Binding-site contacts:
Ligand atom C04 contacts residue PRO393 of chain 1.A at 3.4 Å (hydrophobic).
Ligand atom N24 contacts residue CYS401 of chain 1.A at 3.3 Å (h-bond).
Ligand atom MO contacts residue CYS401 of chain 1.A at 2.8 Å.
Ligand atom C39 contacts residue GLY403 of chain 1.A at 3.5 Å.
Ligand atom O35 contacts residue TRP97 of chain 1.A at 2.8 Å (h-bond).
Ligand atom C38 contacts residue GLY266 of chain 1.A at 3.4 Å.
Ligand atom C42 contacts residue PHE394 of chain 1.A at 3.3 Å (hydrophobic).
Ligand atom N37 contacts residue CYS401 of chain 1.A at 3.0 Å (h-bond).
Ligand atom C26 contacts residue ILE402 of chain 1.A at 3.5 Å (hydrophobic).
Ligand atom C11 contacts residue PHE332 of chain 1.A at 3.5 Å (hydrophobic).
Ligand atom C41 contacts residue THR269 of chain 1.A at 3.5 Å.
Ligand atom O13 contacts residue PHE332 of chain 1.A at 3.3 Å.
Ligand atom C17 contacts residue ALA265 of chain 1.A at 3.5 Å (hydrophobic).
Ligand atom O contacts residue ALA265 of chain 1.A at 3.4 Å.
Ligand atom C16 contacts residue THR269 of chain 1.A at 3.2 Å.
Ligand atom C33 contacts residue ALA400 of chain 1.A at 3.6 Å (hydrophobic).
Ligand atom C27 contacts residue PHE88 of chain 1.A at 3.5 Å (hydrophobic).
Ligand atom C19 contacts residue GLY266 of chain 1.A at 3.5 Å.
Ligand atom O12 contacts residue LYS70 of chain 1.A at 2.9 Å (salt-bridge).
Ligand atom C17 contacts residue CYS401 of chain 1.A at 3.6 Å (hydrophobic).
Ligand atom C18 contacts residue GLY266 of chain 1.A at 3.5 Å.
Ligand atom C29 contacts residue CYS401 of chain 1.A at 3.5 Å (hydrophobic).
Ligand atom C07 contacts residue PRO393 of chain 1.A at 3.4 Å (hydrophobic).
Ligand atom C39 contacts residue PHE108 of chain 1.A at 3.5 Å (hydrophobic).
Ligand atom C11 contacts residue LYS70 of chain 1.A at 3.2 Å.
Ligand atom C15 contacts residue THR269 of chain 1.A at 3.1 Å.
Ligand atom C42 contacts residue ALA407 of chain 1.A at 3.5 Å (hydrophobic).
Ligand atom C40 contacts residue THR269 of chain 1.A at 3.2 Å.
Ligand atom C20 contacts residue GLY266 of chain 1.A at 3.4 Å.
Ligand atom N14 contacts residue CYS401 of chain 1.A at 3.2 Å (h-bond).
Ligand atom C34 contacts residue LEU87 of chain 1.A at 3.5 Å (hydrophobic).
Ligand atom O contacts residue PHE88 of chain 1.A at 3.3 Å.
Ligand atom O36 contacts residue ARG399 of chain 1.A at 2.8 Å (salt-bridge).
Ligand atom C28 contacts residue PHE88 of chain 1.A at 3.4 Å (hydrophobic).
Ligand atom C29 contacts residue PHE88 of chain 1.A at 3.4 Å (hydrophobic).
Ligand atom C07 contacts residue GLY395 of chain 1.A at 3.5 Å.
Ligand atom O36 contacts residue LEU87 of chain 1.A at 3.2 Å (h-bond).
Ligand atom C01 contacts residue PRO393 of chain 1.A at 3.5 Å (hydrophobic).
Ligand atom C30 contacts residue PHE88 of chain 1.A at 3.6 Å (hydrophobic).
Ligand atom N31 contacts residue CYS401 of chain 1.A at 3.3 Å.

The protein below binds the small molecule below.
Small molecule (SMILES): CCC1=C(C)C2=N3->[Mo]45(=O)<-N6=C(C=c7c(CCC(=O)O)c(C)c(n74)=C2)C(CCC(=O)O)=C(C)C6=Cc2c(CC)c(C)c(n25)C=C13

Sequence of chain 1.A:
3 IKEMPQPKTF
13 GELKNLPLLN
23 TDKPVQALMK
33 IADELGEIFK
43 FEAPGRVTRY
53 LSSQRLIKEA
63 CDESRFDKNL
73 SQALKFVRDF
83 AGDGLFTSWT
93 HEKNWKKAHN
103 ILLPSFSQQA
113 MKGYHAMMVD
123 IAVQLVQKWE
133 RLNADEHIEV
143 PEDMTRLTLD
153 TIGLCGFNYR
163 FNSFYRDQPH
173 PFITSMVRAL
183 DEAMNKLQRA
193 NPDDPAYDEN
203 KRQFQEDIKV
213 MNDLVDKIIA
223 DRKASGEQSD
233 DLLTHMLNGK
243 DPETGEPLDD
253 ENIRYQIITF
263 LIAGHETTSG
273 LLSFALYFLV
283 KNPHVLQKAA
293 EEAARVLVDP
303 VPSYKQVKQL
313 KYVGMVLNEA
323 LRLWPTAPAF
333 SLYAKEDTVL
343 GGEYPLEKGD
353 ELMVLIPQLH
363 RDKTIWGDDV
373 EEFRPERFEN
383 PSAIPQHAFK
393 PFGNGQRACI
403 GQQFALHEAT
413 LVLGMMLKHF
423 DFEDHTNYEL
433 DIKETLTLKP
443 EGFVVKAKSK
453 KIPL